Sequence of chain 1.B:
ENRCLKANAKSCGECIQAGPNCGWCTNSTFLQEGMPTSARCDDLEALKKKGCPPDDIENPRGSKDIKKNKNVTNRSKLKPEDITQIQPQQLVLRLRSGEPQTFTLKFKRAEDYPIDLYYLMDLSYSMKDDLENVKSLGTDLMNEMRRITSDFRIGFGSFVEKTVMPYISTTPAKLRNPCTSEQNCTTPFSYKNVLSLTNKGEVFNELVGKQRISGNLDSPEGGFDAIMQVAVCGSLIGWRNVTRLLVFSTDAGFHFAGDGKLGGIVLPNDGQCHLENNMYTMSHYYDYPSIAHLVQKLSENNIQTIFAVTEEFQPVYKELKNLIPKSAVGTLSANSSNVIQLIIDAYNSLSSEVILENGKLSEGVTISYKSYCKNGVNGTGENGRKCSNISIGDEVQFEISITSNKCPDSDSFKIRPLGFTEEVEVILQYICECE

Binding-site contacts:
Ligand atom C6 contacts residue TYR380 of chain 1.B at 4.3 Å (hydrophobic).
Ligand atom O7 contacts residue GLY384 of chain 1.B at 4.3 Å.
Ligand atom C8 contacts residue GLY384 of chain 1.B at 4.0 Å.
Ligand atom N2 contacts residue GLY384 of chain 1.B at 3.4 Å (h-bond).
Ligand atom C5 contacts residue ASN386 of chain 1.B at 3.2 Å.
Ligand atom C7 contacts residue GLY384 of chain 1.B at 3.7 Å.
Ligand atom O7 contacts residue ASN386 of chain 1.B at 3.6 Å.
Ligand atom C2 contacts residue ASN386 of chain 1.B at 3.2 Å.
Ligand atom C7 contacts residue ASN386 of chain 1.B at 4.1 Å.
Ligand atom C1 contacts residue ASN386 of chain 1.B at 1.7 Å.
Ligand atom C4 contacts residue ASN386 of chain 1.B at 4.2 Å.
Ligand atom N2 contacts residue ASN386 of chain 1.B at 3.9 Å.
Ligand atom C1 contacts residue GLY384 of chain 1.B at 3.4 Å.
Ligand atom C3 contacts residue ASN386 of chain 1.B at 4.2 Å.
Ligand atom O5 contacts residue ASN386 of chain 1.B at 1.9 Å (h-bond).
Ligand atom C2 contacts residue GLY384 of chain 1.B at 3.9 Å.
Ligand atom O5 contacts residue TYR380 of chain 1.B at 3.9 Å.
Ligand atom C6 contacts residue ASN386 of chain 1.B at 4.1 Å.
Ligand atom C3 contacts residue GLY384 of chain 1.B at 4.5 Å.

A protein and the small-molecule ligand that binds it are described below.
Small molecule (SMILES): CC(=O)N[C@H]1[C@H](O[C@H]2[C@H](O)[C@@H](NC(C)=O)CO[C@@H]2CO)O[C@H](CO)[C@@H](O)[C@@H]1O